Binding-site contacts:
Ligand atom C8 contacts residue ASN616 of chain 1.C at 4.2 Å.
Ligand atom O7 contacts residue ASN616 of chain 1.C at 3.2 Å (h-bond).
Ligand atom C1 contacts residue GLN836 of chain 1.A at 4.2 Å.
Ligand atom C7 contacts residue GLN836 of chain 1.A at 4.2 Å.
Ligand atom O3 contacts residue GLN836 of chain 1.A at 4.3 Å.
Ligand atom O7 contacts residue ILE834 of chain 1.A at 4.0 Å.
Ligand atom O6 contacts residue THR618 of chain 1.C at 3.6 Å.
Ligand atom C5 contacts residue ASN616 of chain 1.C at 4.1 Å.
Ligand atom N2 contacts residue GLN836 of chain 1.A at 4.3 Å.
Ligand atom C2 contacts residue GLN836 of chain 1.A at 3.5 Å.
Ligand atom O5 contacts residue THR618 of chain 1.C at 4.1 Å.
Ligand atom C3 contacts residue ASN616 of chain 1.C at 4.1 Å.
Ligand atom C1 contacts residue ASN616 of chain 1.C at 1.8 Å.
Ligand atom N2 contacts residue ASN616 of chain 1.C at 2.9 Å (h-bond).
Ligand atom C3 contacts residue GLN836 of chain 1.A at 4.3 Å.
Ligand atom C2 contacts residue ASN616 of chain 1.C at 2.7 Å.
Ligand atom O5 contacts residue ASN616 of chain 1.C at 2.8 Å (h-bond).
Ligand atom C7 contacts residue ILE834 of chain 1.A at 4.1 Å (hydrophobic).
Ligand atom O7 contacts residue GLN836 of chain 1.A at 3.1 Å (h-bond).
Ligand atom C8 contacts residue ILE834 of chain 1.A at 3.6 Å (hydrophobic).
Ligand atom C7 contacts residue ASN616 of chain 1.C at 3.2 Å.
Ligand atom C4 contacts residue GLN836 of chain 1.A at 4.3 Å.
Ligand atom O5 contacts residue GLN836 of chain 1.A at 4.2 Å.

A protein and the small-molecule ligand that binds it are described below.
Small molecule (SMILES): CC(=O)N[C@H]1[C@H](O[C@H]2[C@H](O)[C@@H](NC(C)=O)CO[C@@H]2CO)O[C@H](CO)[C@@H](O)[C@@H]1O

Sequence of chain 1.A:
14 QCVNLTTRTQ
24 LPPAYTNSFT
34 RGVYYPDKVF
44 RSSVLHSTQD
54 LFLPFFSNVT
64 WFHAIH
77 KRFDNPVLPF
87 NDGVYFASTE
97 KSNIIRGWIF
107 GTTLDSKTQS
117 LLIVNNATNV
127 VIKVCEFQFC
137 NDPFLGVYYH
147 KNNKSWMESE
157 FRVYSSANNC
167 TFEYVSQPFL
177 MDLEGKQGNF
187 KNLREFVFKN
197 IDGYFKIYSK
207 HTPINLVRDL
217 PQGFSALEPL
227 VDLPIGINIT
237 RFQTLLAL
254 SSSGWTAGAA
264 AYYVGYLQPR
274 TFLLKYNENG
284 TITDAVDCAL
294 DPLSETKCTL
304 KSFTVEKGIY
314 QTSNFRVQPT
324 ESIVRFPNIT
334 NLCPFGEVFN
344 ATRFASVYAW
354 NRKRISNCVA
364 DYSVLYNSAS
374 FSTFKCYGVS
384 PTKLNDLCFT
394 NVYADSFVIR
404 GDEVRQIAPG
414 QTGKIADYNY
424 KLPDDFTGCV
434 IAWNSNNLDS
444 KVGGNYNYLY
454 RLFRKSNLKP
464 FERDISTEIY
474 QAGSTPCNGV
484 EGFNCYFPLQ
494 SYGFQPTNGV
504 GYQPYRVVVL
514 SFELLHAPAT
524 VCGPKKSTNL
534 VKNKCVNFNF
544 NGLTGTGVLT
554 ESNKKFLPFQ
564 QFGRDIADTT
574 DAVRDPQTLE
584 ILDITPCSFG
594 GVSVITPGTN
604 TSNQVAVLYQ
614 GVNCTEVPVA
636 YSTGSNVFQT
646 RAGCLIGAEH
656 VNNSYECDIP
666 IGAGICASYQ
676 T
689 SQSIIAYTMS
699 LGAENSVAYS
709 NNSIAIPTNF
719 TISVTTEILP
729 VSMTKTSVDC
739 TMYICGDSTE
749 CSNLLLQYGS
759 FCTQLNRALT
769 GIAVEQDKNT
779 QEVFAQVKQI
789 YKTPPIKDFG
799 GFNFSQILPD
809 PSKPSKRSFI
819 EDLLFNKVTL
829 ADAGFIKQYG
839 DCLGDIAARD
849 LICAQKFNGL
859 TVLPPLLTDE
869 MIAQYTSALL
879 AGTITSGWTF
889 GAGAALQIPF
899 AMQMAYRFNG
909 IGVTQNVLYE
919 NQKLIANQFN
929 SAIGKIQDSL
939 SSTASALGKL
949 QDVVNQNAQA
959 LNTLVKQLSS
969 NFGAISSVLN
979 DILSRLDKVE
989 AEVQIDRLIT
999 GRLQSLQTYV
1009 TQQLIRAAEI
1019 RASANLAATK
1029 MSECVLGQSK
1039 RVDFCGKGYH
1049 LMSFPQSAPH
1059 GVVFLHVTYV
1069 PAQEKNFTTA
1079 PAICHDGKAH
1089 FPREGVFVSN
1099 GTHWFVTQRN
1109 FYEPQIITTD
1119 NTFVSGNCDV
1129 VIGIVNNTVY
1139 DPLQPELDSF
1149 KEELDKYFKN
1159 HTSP

Sequence of chain 1.C:
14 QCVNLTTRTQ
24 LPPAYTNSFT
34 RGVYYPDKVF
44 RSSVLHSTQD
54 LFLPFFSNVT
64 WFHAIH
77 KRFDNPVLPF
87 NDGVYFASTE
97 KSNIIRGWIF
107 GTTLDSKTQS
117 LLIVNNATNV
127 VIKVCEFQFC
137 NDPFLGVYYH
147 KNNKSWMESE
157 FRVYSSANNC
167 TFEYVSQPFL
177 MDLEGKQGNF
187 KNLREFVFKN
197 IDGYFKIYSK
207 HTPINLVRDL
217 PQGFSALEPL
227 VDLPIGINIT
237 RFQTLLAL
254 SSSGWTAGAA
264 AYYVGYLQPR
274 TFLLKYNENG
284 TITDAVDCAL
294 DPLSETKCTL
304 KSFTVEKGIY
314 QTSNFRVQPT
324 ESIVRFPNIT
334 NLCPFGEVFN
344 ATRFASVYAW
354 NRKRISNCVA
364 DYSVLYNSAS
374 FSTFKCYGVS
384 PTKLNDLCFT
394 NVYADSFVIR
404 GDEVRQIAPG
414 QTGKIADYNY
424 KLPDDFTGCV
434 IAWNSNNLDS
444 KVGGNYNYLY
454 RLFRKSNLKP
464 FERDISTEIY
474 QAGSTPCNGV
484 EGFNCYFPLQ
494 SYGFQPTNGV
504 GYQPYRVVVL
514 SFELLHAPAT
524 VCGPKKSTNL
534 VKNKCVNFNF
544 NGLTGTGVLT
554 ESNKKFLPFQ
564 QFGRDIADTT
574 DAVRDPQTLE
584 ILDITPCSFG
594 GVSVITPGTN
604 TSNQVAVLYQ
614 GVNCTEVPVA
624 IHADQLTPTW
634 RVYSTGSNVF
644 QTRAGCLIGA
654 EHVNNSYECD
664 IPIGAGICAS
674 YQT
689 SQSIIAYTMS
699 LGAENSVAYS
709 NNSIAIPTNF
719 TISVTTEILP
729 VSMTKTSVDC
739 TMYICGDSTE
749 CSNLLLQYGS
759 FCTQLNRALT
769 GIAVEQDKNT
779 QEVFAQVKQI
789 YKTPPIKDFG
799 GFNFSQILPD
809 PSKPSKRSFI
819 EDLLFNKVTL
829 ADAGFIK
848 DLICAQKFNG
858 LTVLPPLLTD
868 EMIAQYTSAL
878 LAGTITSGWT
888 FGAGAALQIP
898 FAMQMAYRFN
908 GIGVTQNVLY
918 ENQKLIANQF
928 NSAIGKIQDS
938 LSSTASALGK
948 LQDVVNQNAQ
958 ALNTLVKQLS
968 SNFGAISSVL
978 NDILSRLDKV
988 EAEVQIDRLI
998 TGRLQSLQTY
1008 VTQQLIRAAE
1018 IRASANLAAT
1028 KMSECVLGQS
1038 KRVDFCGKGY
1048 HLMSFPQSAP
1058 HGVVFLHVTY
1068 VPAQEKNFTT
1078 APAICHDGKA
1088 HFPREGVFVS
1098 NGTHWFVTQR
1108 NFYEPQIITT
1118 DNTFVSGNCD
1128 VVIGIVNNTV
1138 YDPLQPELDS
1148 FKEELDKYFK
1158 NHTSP